Binding-site contacts:
Ligand atom C2 contacts residue ASN23 of chain 3.C at 2.5 Å.
Ligand atom C1 contacts residue GLN15 of chain 3.C at 4.2 Å.
Ligand atom C5 contacts residue ASN23 of chain 3.C at 3.8 Å.
Ligand atom O5 contacts residue ASN23 of chain 3.C at 2.5 Å (h-bond).
Ligand atom C7 contacts residue GLN15 of chain 3.C at 4.1 Å.
Ligand atom N2 contacts residue ASN23 of chain 3.C at 2.8 Å (h-bond).
Ligand atom C2 contacts residue GLN15 of chain 3.C at 4.3 Å.
Ligand atom C3 contacts residue ASN23 of chain 3.C at 3.8 Å.
Ligand atom O7 contacts residue GLN15 of chain 3.C at 3.2 Å (h-bond).
Ligand atom C4 contacts residue ASN23 of chain 3.C at 4.3 Å.
Ligand atom O7 contacts residue ASN23 of chain 3.C at 3.3 Å (h-bond).
Ligand atom C7 contacts residue ASN23 of chain 3.C at 3.2 Å.
Ligand atom C1 contacts residue ASN23 of chain 3.C at 1.5 Å.
Ligand atom C8 contacts residue ASN23 of chain 3.C at 4.3 Å.
Ligand atom O5 contacts residue GLN15 of chain 3.C at 4.5 Å.

Sequence of chain 3.C:
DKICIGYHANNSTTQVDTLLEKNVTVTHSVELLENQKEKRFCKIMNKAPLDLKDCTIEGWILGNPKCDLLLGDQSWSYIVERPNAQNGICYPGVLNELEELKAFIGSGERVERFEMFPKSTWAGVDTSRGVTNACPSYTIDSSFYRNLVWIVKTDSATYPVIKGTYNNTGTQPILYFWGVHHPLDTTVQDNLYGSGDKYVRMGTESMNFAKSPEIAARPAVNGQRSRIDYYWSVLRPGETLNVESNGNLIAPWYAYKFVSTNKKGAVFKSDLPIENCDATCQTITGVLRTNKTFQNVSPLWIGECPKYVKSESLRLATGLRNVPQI

This protein binds this small molecule.
Small molecule (SMILES): CC(=O)N[C@@H]1[C@@H](O)[C@H](O)[C@@H](CO)O[C@H]1O